The small molecule below binds the protein below.
Small molecule (SMILES): CC[C@H](C)[C@H](NC(=O)[C@H](CCCN=C(N)N)NC(=O)CNC(=O)[C@@H](NC(=O)[C@@H](NC(=O)[C@@H](NC(=O)[C@@H](NC(=O)[C@H](CO)NC(=O)CN)C(C)C)C(C)C)[C@@H](C)CC)C(C)C)C(=O)N[C@H](C(=O)N[C@@H](CC(C)C)C(=O)N[C@@H](CO)C(=O)NCC(=O)N[C@@H](CCCCN)C(=O)N1CCC[C@H]1C(=O)N[C@@H](C)C=O)C(C)C

Sequence of chain 1.B:
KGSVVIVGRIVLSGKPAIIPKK

Sequence of chain 1.A:
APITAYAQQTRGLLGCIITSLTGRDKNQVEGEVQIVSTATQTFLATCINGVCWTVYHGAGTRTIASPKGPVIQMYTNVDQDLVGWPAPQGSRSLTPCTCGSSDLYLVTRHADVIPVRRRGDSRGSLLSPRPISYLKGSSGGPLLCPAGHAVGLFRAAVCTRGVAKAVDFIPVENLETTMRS

Binding-site contacts:
Ligand atom O contacts residue ARG73 of chain 1.C at 3.0 Å.
Ligand atom O contacts residue ALA76 of chain 1.C at 2.8 Å (h-bond).
Ligand atom CG2 contacts residue ILE46 of chain 1.C at 3.0 Å (hydrophobic).
Ligand atom N contacts residue GLU43 of chain 1.C at 3.1 Å (salt-bridge).
Ligand atom O contacts residue PRO17 of chain 1.B at 3.2 Å (h-bond).
Ligand atom CG1 contacts residue ALA18 of chain 1.B at 3.5 Å (hydrophobic).
Ligand atom O contacts residue PRO17 of chain 1.B at 3.4 Å.
Ligand atom O contacts residue GLY42 of chain 1.C at 3.3 Å.
Ligand atom N contacts residue VAL44 of chain 1.C at 2.9 Å (h-bond).
Ligand atom O contacts residue ILE19 of chain 1.B at 3.1 Å.
Ligand atom C contacts residue ALA18 of chain 1.B at 3.4 Å (hydrophobic).
Ligand atom OG contacts residue THR74 of chain 1.C at 3.0 Å.
Ligand atom NE contacts residue GLY101 of chain 1.C at 3.4 Å (h-bond).
Ligand atom CG1 contacts residue SER48 of chain 1.C at 3.4 Å.
Ligand atom NZ contacts residue ALA18 of chain 1.A at 3.1 Å (h-bond).
Ligand atom O contacts residue ALA18 of chain 1.B at 3.1 Å (h-bond).
Ligand atom O contacts residue GLY15 of chain 1.B at 3.2 Å.
Ligand atom O contacts residue ILE46 of chain 1.C at 2.9 Å (h-bond).
Ligand atom CD1 contacts residue THR119 of chain 1.C at 3.4 Å.
Ligand atom N contacts residue LYS16 of chain 1.B at 3.4 Å (salt-bridge).
Ligand atom O contacts residue VAL47 of chain 1.C at 3.2 Å.
Ligand atom O contacts residue ILE75 of chain 1.C at 3.4 Å.
Ligand atom N contacts residue THR74 of chain 1.C at 2.7 Å (h-bond).
Ligand atom CA contacts residue VAL44 of chain 1.C at 3.4 Å (hydrophobic).
Ligand atom NH2 contacts residue GLY101 of chain 1.C at 3.3 Å (h-bond).
Ligand atom O contacts residue ILE20 of chain 1.B at 2.7 Å (h-bond).
Ligand atom O contacts residue VAL40 of chain 1.C at 3.2 Å.
Ligand atom CA contacts residue ALA18 of chain 1.B at 3.1 Å (hydrophobic).
Ligand atom CA contacts residue LYS16 of chain 1.B at 3.0 Å.
Ligand atom N contacts residue SER48 of chain 1.C at 3.1 Å (h-bond).
Ligand atom O contacts residue VAL44 of chain 1.C at 3.5 Å (h-bond).
Ligand atom CB contacts residue VAL40 of chain 1.C at 3.4 Å (hydrophobic).
Ligand atom NH2 contacts residue VAL40 of chain 1.C at 2.9 Å (h-bond).
Ligand atom N contacts residue ILE46 of chain 1.C at 3.3 Å (h-bond).
Ligand atom CD contacts residue TYR17 of chain 1.A at 3.0 Å (hydrophobic).
Ligand atom N contacts residue ILE46 of chain 1.C at 2.7 Å (h-bond).
Ligand atom CA contacts residue THR74 of chain 1.C at 3.4 Å.
Ligand atom O contacts residue SER48 of chain 1.C at 2.9 Å (h-bond).
Ligand atom N contacts residue ALA18 of chain 1.B at 2.7 Å (h-bond).
Ligand atom O contacts residue GLU43 of chain 1.C at 3.3 Å (salt-bridge).

Sequence of chain 1.C:
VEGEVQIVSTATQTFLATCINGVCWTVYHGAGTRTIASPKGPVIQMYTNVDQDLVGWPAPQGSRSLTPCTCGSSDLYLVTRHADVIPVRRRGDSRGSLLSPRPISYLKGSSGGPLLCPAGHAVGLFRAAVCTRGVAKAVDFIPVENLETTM